The protein below binds the small molecule below.
Small molecule (SMILES): CC(=O)N[C@H]1[C@H](O[C@H]2[C@H](O)[C@@H](NC(C)=O)CO[C@@H]2CO)O[C@H](CO)[C@@H](O)[C@@H]1O

Binding-site contacts:
Ligand atom C1 contacts residue ASN714 of chain 1.A at 3.3 Å.
Ligand atom O6 contacts residue ASN714 of chain 1.A at 4.4 Å.
Ligand atom C5 contacts residue LEU919 of chain 1.A at 4.5 Å (hydrophobic).
Ligand atom N2 contacts residue ASN714 of chain 1.A at 4.3 Å.
Ligand atom O5 contacts residue GLN1068 of chain 1.A at 4.2 Å.
Ligand atom O3 contacts residue LEU919 of chain 1.A at 4.4 Å.
Ligand atom C2 contacts residue ASN714 of chain 1.A at 4.4 Å.
Ligand atom O4 contacts residue LEU919 of chain 1.A at 4.4 Å.
Ligand atom C7 contacts residue ASN714 of chain 1.A at 4.3 Å.
Ligand atom C1 contacts residue LEU919 of chain 1.A at 4.5 Å (hydrophobic).
Ligand atom O5 contacts residue ASN714 of chain 1.A at 3.5 Å (h-bond).
Ligand atom O7 contacts residue ASN714 of chain 1.A at 4.3 Å.

Sequence of chain 1.A:
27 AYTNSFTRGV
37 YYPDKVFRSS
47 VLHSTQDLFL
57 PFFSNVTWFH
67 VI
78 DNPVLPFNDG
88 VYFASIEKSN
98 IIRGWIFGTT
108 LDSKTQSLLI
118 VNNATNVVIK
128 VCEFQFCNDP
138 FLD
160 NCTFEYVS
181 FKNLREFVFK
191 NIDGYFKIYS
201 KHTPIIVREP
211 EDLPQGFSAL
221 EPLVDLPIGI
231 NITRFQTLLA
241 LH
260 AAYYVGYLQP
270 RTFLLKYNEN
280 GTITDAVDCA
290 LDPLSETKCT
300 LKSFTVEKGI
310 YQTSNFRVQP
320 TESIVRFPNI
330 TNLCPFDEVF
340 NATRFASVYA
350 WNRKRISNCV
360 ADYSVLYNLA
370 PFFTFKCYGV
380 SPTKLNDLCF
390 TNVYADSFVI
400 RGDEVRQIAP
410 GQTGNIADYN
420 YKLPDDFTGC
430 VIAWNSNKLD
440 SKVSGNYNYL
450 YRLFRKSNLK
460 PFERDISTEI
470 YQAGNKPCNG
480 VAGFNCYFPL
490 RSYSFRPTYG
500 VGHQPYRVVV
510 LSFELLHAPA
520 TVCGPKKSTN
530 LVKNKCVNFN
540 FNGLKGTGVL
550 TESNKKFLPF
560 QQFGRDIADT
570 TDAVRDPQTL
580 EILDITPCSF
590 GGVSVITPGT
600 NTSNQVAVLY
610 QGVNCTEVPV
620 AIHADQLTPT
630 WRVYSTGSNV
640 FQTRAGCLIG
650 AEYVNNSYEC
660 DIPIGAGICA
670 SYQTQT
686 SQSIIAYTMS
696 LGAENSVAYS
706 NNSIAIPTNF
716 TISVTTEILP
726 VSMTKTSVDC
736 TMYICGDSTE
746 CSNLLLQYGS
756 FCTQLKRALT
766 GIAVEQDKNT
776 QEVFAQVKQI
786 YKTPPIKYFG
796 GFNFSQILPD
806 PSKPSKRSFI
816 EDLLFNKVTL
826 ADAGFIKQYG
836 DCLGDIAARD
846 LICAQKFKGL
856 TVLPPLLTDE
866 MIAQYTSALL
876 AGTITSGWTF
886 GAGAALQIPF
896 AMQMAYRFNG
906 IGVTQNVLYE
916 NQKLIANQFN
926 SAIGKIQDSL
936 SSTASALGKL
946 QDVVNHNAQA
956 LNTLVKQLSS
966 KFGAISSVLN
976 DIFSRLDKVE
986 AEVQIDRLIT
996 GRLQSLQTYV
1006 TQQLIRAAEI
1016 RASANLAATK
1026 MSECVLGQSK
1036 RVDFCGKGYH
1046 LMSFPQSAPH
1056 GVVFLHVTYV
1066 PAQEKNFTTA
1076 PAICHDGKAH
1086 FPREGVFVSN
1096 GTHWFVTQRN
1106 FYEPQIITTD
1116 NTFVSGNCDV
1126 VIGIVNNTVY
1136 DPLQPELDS